Binding-site contacts:
Ligand atom F21 contacts residue ALA278 of chain 1.M at 3.3 Å.
Ligand atom C29 contacts residue PHE275 of chain 1.M at 3.5 Å (hydrophobic).
Ligand atom C6 contacts residue TYR132 of chain 1.M at 3.3 Å (hydrophobic).
Ligand atom C26 contacts residue MET125 of chain 1.M at 3.7 Å (hydrophobic).
Ligand atom O7 contacts residue GLY143 of chain 1.M at 3.5 Å.
Ligand atom C11 contacts residue LYS270 of chain 1.M at 3.5 Å.
Ligand atom C3 contacts residue TYR132 of chain 1.M at 3.7 Å (hydrophobic).
Ligand atom C30 contacts residue PHE275 of chain 1.M at 3.4 Å (hydrophobic).
Ligand atom C15 contacts residue ILE147 of chain 1.M at 3.6 Å (hydrophobic).
Ligand atom F21 contacts residue LEU295 of chain 1.M at 3.3 Å.
Ligand atom C13 contacts residue PRO271 of chain 1.M at 3.6 Å (hydrophobic).
Ligand atom F22 contacts residue ILE147 of chain 1.M at 3.2 Å.
Ligand atom C1 contacts residue PHE275 of chain 1.M at 3.7 Å (hydrophobic).
Ligand atom C10 contacts residue PRO271 of chain 1.M at 3.6 Å (hydrophobic).
Ligand atom C11 contacts residue GLY143 of chain 1.M at 3.6 Å.
Ligand atom C8 contacts residue PHE129 of chain 1.M at 3.2 Å (hydrophobic).
Ligand atom F21 contacts residue TYR279 of chain 1.M at 3.4 Å.
Ligand atom F20 contacts residue PHE275 of chain 1.M at 3.4 Å.
Ligand atom O7 contacts residue PHE129 of chain 1.M at 3.0 Å.
Ligand atom C1 contacts residue TYR274 of chain 1.M at 3.1 Å (hydrophobic).
Ligand atom F20 contacts residue TYR279 of chain 1.M at 3.5 Å.
Ligand atom C28 contacts residue MET125 of chain 1.M at 3.6 Å (hydrophobic).
Ligand atom O7 contacts residue ALA144 of chain 1.M at 3.6 Å (h-bond).
Ligand atom C14 contacts residue PRO271 of chain 1.M at 3.6 Å (hydrophobic).
Ligand atom C6 contacts residue PHE129 of chain 1.M at 3.6 Å (hydrophobic).
Ligand atom O4 contacts residue PRO271 of chain 1.M at 3.4 Å.
Ligand atom O4 contacts residue GLU272 of chain 1.M at 3.0 Å (salt-bridge).
Ligand atom C11 contacts residue PRO271 of chain 1.M at 3.4 Å (hydrophobic).
Ligand atom F22 contacts residue TYR279 of chain 1.M at 3.7 Å.
Ligand atom C24 contacts residue PHE275 of chain 1.M at 3.7 Å (hydrophobic).
Ligand atom C10 contacts residue GLY143 of chain 1.M at 3.7 Å.
Ligand atom O2 contacts residue TYR132 of chain 1.M at 3.6 Å.
Ligand atom C8 contacts residue ALA144 of chain 1.M at 3.5 Å (hydrophobic).
Ligand atom O2 contacts residue PHE275 of chain 1.M at 3.4 Å.
Ligand atom C8 contacts residue VAL133 of chain 1.M at 3.3 Å (hydrophobic).
Ligand atom C12 contacts residue PRO271 of chain 1.M at 3.5 Å (hydrophobic).
Ligand atom N31 contacts residue PHE275 of chain 1.M at 3.7 Å.
Ligand atom C25 contacts residue MET125 of chain 1.M at 3.6 Å (hydrophobic).
Ligand atom C13 contacts residue ILE147 of chain 1.M at 3.5 Å (hydrophobic).
Ligand atom C5 contacts residue TYR132 of chain 1.M at 3.6 Å (hydrophobic).

This small molecule binds to this protein.
Small molecule (SMILES): CO/C=C(/C(=O)OC)c1ccccc1COc1nc2ccc(C)cc2nc1C(F)(F)F

Sequence of chain 1.M:
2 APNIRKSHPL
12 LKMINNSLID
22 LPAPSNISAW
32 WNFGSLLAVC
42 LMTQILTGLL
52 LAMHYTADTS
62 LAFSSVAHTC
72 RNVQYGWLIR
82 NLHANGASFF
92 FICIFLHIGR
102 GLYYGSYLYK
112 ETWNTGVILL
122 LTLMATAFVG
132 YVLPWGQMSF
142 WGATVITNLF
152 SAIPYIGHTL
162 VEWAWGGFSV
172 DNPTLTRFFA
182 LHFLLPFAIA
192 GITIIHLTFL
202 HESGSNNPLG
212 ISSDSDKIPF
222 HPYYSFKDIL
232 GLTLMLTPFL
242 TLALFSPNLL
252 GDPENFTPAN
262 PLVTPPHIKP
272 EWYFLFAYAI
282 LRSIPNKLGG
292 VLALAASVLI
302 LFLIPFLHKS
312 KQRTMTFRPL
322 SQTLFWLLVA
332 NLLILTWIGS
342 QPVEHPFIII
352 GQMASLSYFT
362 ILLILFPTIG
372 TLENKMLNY